Sequence of chain 2.A:
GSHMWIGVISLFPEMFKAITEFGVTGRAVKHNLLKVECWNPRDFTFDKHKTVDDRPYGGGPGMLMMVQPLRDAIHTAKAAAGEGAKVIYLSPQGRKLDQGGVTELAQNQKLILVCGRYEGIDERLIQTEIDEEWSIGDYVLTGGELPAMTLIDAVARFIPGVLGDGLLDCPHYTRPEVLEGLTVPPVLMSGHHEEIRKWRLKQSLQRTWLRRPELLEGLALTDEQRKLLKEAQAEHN

This protein binds this small molecule.
Small molecule (SMILES): COc1ccccc1CNc1ccc(C(N)=O)cn1

Binding-site contacts:
Ligand atom C12 contacts residue LEU95 of chain 2.A at 3.8 Å (hydrophobic).
Ligand atom C17 contacts residue SER140 of chain 2.A at 3.8 Å.
Ligand atom C14 contacts residue PRO152 of chain 2.A at 3.8 Å (hydrophobic).
Ligand atom O19 contacts residue PRO152 of chain 2.A at 3.9 Å.
Ligand atom N10 contacts residue GLY148 of chain 2.A at 3.5 Å.
Ligand atom C13 contacts residue PRO152 of chain 2.A at 3.6 Å (hydrophobic).
Ligand atom C1 contacts residue VAL145 of chain 2.A at 3.6 Å (hydrophobic).
Ligand atom C11 contacts residue GLY148 of chain 2.A at 3.7 Å.
Ligand atom C6 contacts residue SER96 of chain 2.A at 3.7 Å.
Ligand atom N18 contacts residue TYR144 of chain 2.A at 3.1 Å (h-bond).
Ligand atom O2 contacts residue TYR123 of chain 2.A at 3.4 Å (h-bond).
Ligand atom C7 contacts residue LEU95 of chain 2.A at 3.7 Å (hydrophobic).
Ligand atom N18 contacts residue SER140 of chain 2.A at 3.1 Å (h-bond).
Ligand atom C17 contacts residue ILE141 of chain 2.A at 3.8 Å (hydrophobic).
Ligand atom C5 contacts residue GLY125 of chain 2.A at 3.6 Å.
Ligand atom C5 contacts residue TYR94 of chain 2.A at 3.7 Å (hydrophobic).
Ligand atom N18 contacts residue GLY142 of chain 2.A at 2.8 Å (h-bond).
Ligand atom N16 contacts residue LEU146 of chain 2.A at 3.0 Å (h-bond).
Ligand atom C9 contacts residue GLY148 of chain 2.A at 3.5 Å.
Ligand atom O2 contacts residue LEU146 of chain 2.A at 3.5 Å (h-bond).
Ligand atom O19 contacts residue SER140 of chain 2.A at 3.4 Å.
Ligand atom C1 contacts residue TYR123 of chain 2.A at 3.7 Å (hydrophobic).
Ligand atom C15 contacts residue PRO97 of chain 2.A at 3.8 Å (hydrophobic).
Ligand atom C13 contacts residue LEU95 of chain 2.A at 3.7 Å (hydrophobic).
Ligand atom C15 contacts residue TYR144 of chain 2.A at 3.4 Å (hydrophobic).
Ligand atom C6 contacts residue TYR94 of chain 2.A at 3.0 Å (hydrophobic).
Ligand atom C9 contacts residue GLY149 of chain 2.A at 3.6 Å.
Ligand atom C14 contacts residue PRO97 of chain 2.A at 3.9 Å (hydrophobic).
Ligand atom C3 contacts residue TYR123 of chain 2.A at 3.8 Å (hydrophobic).
Ligand atom C5 contacts residue GLU124 of chain 2.A at 3.5 Å.
Ligand atom C13 contacts residue SER96 of chain 2.A at 3.5 Å.
Ligand atom O19 contacts residue SER96 of chain 2.A at 3.8 Å.
Ligand atom C9 contacts residue GLY121 of chain 2.A at 3.4 Å.
Ligand atom N10 contacts residue LEU146 of chain 2.A at 2.9 Å (h-bond).
Ligand atom C15 contacts residue LEU146 of chain 2.A at 3.6 Å (hydrophobic).
Ligand atom C4 contacts residue GLU124 of chain 2.A at 3.6 Å.
Ligand atom C6 contacts residue GLY125 of chain 2.A at 3.7 Å.
Ligand atom C12 contacts residue GLY148 of chain 2.A at 3.9 Å.
Ligand atom O19 contacts residue ILE141 of chain 2.A at 3.0 Å (h-bond).
Ligand atom C11 contacts residue LEU146 of chain 2.A at 3.8 Å (hydrophobic).